Sequence of chain 1.C:
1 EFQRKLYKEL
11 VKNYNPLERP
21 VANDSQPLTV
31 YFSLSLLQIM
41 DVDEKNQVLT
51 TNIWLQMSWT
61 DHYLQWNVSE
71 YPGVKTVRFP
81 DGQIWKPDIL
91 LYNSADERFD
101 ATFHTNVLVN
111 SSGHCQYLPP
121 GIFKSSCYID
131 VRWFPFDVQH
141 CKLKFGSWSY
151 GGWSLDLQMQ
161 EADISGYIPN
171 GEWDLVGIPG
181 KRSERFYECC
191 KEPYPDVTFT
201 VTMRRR

The protein below binds the small molecule below.
Small molecule (SMILES): CC(=O)N[C@H]1[C@H](O[C@H]2[C@H](O)[C@@H](NC(C)=O)CO[C@@H]2CO)O[C@H](CO)[C@@H](O)[C@@H]1O

Binding-site contacts:
Ligand atom O6 contacts residue HIS114 of chain 1.C at 3.0 Å.
Ligand atom C1 contacts residue SER111 of chain 1.C at 4.0 Å.
Ligand atom O7 contacts residue SER112 of chain 1.C at 4.1 Å.
Ligand atom C2 contacts residue ASN110 of chain 1.C at 4.4 Å.
Ligand atom N2 contacts residue SER111 of chain 1.C at 4.0 Å.
Ligand atom C4 contacts residue HIS114 of chain 1.C at 4.2 Å.
Ligand atom O7 contacts residue GLY113 of chain 1.C at 4.1 Å.
Ligand atom O5 contacts residue HIS114 of chain 1.C at 3.5 Å.
Ligand atom C7 contacts residue SER111 of chain 1.C at 3.1 Å.
Ligand atom O7 contacts residue ASN110 of chain 1.C at 4.3 Å.
Ligand atom C6 contacts residue ASN110 of chain 1.C at 3.5 Å.
Ligand atom O7 contacts residue SER111 of chain 1.C at 2.8 Å (h-bond).
Ligand atom O6 contacts residue ASN110 of chain 1.C at 2.6 Å (h-bond).
Ligand atom C6 contacts residue SER58 of chain 1.C at 3.5 Å.
Ligand atom C6 contacts residue HIS114 of chain 1.C at 3.8 Å.
Ligand atom O6 contacts residue SER58 of chain 1.C at 2.8 Å (h-bond).
Ligand atom C8 contacts residue SER111 of chain 1.C at 3.3 Å.
Ligand atom O5 contacts residue ASN110 of chain 1.C at 2.4 Å (h-bond).
Ligand atom C5 contacts residue ASN110 of chain 1.C at 3.3 Å.
Ligand atom C1 contacts residue HIS114 of chain 1.C at 3.7 Å.
Ligand atom C5 contacts residue HIS114 of chain 1.C at 3.6 Å.
Ligand atom C1 contacts residue ASN110 of chain 1.C at 2.9 Å.
Ligand atom O4 contacts residue HIS114 of chain 1.C at 3.3 Å.